Binding-site contacts:
Ligand atom CL2 contacts residue TYR147 of chain 14.A at 3.4 Å.
Ligand atom C5A contacts residue TYR147 of chain 14.A at 4.1 Å (hydrophobic).
Ligand atom N3A contacts residue LEU127 of chain 14.A at 4.1 Å.
Ligand atom CL1 contacts residue ILE125 of chain 14.A at 3.5 Å.
Ligand atom C5A contacts residue TYR145 of chain 14.A at 3.8 Å (hydrophobic).
Ligand atom C5B contacts residue TYR147 of chain 14.A at 3.9 Å (hydrophobic).
Ligand atom C31 contacts residue GLN104 of chain 14.A at 3.6 Å.
Ligand atom C4A contacts residue TYR145 of chain 14.A at 3.3 Å (hydrophobic).
Ligand atom O1B contacts residue ILE125 of chain 14.A at 3.5 Å.
Ligand atom C4B contacts residue ILE125 of chain 14.A at 3.9 Å (hydrophobic).
Ligand atom C1C contacts residue LEU103 of chain 14.A at 4.1 Å (hydrophobic).
Ligand atom C6B contacts residue ILE184 of chain 14.A at 4.1 Å (hydrophobic).
Ligand atom C3B contacts residue ILE125 of chain 14.A at 3.5 Å (hydrophobic).
Ligand atom C4A contacts residue LEU127 of chain 14.A at 4.0 Å (hydrophobic).
Ligand atom N2 contacts residue THR102 of chain 14.A at 4.2 Å.
Ligand atom C4B contacts residue ILE220 of chain 14.A at 4.0 Å (hydrophobic).
Ligand atom O1 contacts residue MET217 of chain 14.A at 4.2 Å.
Ligand atom C4 contacts residue LEU103 of chain 14.A at 3.4 Å (hydrophobic).
Ligand atom C5A contacts residue MET146 of chain 14.A at 3.7 Å (hydrophobic).
Ligand atom N2 contacts residue ASN215 of chain 14.A at 3.7 Å.
Ligand atom C5 contacts residue LEU103 of chain 14.A at 3.8 Å (hydrophobic).
Ligand atom N3A contacts residue PHE182 of chain 14.A at 4.0 Å.
Ligand atom CL2 contacts residue LEU187 of chain 14.A at 3.9 Å.
Ligand atom C2A contacts residue PHE182 of chain 14.A at 4.2 Å (hydrophobic).
Ligand atom C2B contacts residue ILE125 of chain 14.A at 3.1 Å (hydrophobic).
Ligand atom C5A contacts residue ILE220 of chain 14.A at 3.9 Å (hydrophobic).
Ligand atom C3B contacts residue ILE220 of chain 14.A at 4.2 Å (hydrophobic).
Ligand atom C5B contacts residue ILE125 of chain 14.A at 3.9 Å (hydrophobic).
Ligand atom CL1 contacts residue ILE239 of chain 14.A at 3.8 Å.
Ligand atom C4C contacts residue MET217 of chain 14.A at 4.2 Å (hydrophobic).
Ligand atom C6B contacts residue ILE125 of chain 14.A at 3.6 Å (hydrophobic).
Ligand atom C1B contacts residue ILE125 of chain 14.A at 3.1 Å (hydrophobic).
Ligand atom O1A contacts residue TYR147 of chain 14.A at 4.0 Å.
Ligand atom CL2 contacts residue ILE184 of chain 14.A at 3.9 Å.
Ligand atom O1A contacts residue ILE220 of chain 14.A at 3.6 Å.
Ligand atom C3 contacts residue LEU103 of chain 14.A at 4.1 Å (hydrophobic).
Ligand atom C31 contacts residue MET195 of chain 14.A at 3.5 Å (hydrophobic).
Ligand atom C2A contacts residue ILE220 of chain 14.A at 3.8 Å (hydrophobic).
Ligand atom C4A contacts residue ILE220 of chain 14.A at 4.1 Å (hydrophobic).
Ligand atom C2C contacts residue MET217 of chain 14.A at 3.7 Å (hydrophobic).

Sequence of chain 14.A:
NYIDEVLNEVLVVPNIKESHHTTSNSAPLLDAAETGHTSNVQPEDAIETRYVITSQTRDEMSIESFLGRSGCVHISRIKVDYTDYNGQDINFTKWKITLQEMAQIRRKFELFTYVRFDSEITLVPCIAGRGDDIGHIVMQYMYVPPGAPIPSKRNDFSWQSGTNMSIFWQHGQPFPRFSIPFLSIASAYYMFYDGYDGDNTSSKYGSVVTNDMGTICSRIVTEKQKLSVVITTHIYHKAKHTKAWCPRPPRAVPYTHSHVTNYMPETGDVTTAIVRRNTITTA

The protein below binds the small molecule below.
Small molecule (SMILES): Cc1cc(CCCCCOc2c(Cl)cc(C3=NCCO3)cc2Cl)on1